Sequence of chain 1.A:
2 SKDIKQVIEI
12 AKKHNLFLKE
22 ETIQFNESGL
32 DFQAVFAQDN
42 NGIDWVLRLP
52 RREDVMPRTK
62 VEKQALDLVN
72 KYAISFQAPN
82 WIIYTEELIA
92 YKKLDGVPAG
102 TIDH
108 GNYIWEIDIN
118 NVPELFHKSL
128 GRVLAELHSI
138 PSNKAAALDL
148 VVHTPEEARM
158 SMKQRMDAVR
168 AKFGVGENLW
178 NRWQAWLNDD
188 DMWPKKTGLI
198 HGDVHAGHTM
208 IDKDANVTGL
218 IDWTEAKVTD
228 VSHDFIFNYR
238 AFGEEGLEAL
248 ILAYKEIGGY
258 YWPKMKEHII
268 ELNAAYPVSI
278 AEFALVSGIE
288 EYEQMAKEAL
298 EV

The protein below binds the small molecule below.
Small molecule (SMILES): CC[C@H]1OC(=O)[C@H](C)[C@@H](O[C@H]2C[C@@](C)(OC)[C@@H](O)[C@H](C)O2)[C@H](C)[C@@H](O[C@@H]2O[C@H](C)C[C@H](N(C)C)[C@H]2O)[C@](C)(OC)C[C@@H](C)C(=O)[C@H](C)[C@@H](O)[C@]1(C)O

Binding-site contacts:
Ligand atom C27 contacts residue SER276 of chain 1.A at 3.8 Å.
Ligand atom C25 contacts residue PHE280 of chain 1.A at 4.1 Å (hydrophobic).
Ligand atom O13 contacts residue ASN109 of chain 1.A at 3.7 Å.
Ligand atom O2 contacts residue TYR110 of chain 1.A at 4.0 Å.
Ligand atom O8 contacts residue HIS202 of chain 1.A at 3.8 Å.
Ligand atom O5 contacts residue ASP200 of chain 1.A at 3.7 Å.
Ligand atom C1 contacts residue ARG237 of chain 1.A at 4.0 Å.
Ligand atom O8 contacts residue ASP200 of chain 1.A at 2.9 Å (salt-bridge).
Ligand atom C24 contacts residue ASP200 of chain 1.A at 3.4 Å.
Ligand atom C37 contacts residue ARG237 of chain 1.A at 3.6 Å.
Ligand atom O1 contacts residue ARG237 of chain 1.A at 2.9 Å (salt-bridge).
Ligand atom C37 contacts residue ALA238 of chain 1.A at 3.9 Å (hydrophobic).
Ligand atom C32 contacts residue ILE277 of chain 1.A at 3.6 Å (hydrophobic).
Ligand atom C34 contacts residue ASN109 of chain 1.A at 4.1 Å.
Ligand atom C28 contacts residue ASP200 of chain 1.A at 3.2 Å.
Ligand atom C23 contacts residue ASP200 of chain 1.A at 3.7 Å.
Ligand atom C27 contacts residue PHE280 of chain 1.A at 3.8 Å (hydrophobic).
Ligand atom C35 contacts residue TYR110 of chain 1.A at 3.9 Å (hydrophobic).
Ligand atom C15 contacts residue ILE233 of chain 1.A at 3.5 Å (hydrophobic).
Ligand atom C28 contacts residue GLU222 of chain 1.A at 3.5 Å.
Ligand atom C29 contacts residue ASP200 of chain 1.A at 3.9 Å.
Ligand atom N1 contacts residue ASP200 of chain 1.A at 2.9 Å (salt-bridge).
Ligand atom C20 contacts residue VAL201 of chain 1.A at 3.5 Å (hydrophobic).
Ligand atom C8 contacts residue TYR289 of chain 1.A at 4.0 Å (hydrophobic).
Ligand atom C31 contacts residue HIS202 of chain 1.A at 3.5 Å.
Ligand atom C20 contacts residue ASP200 of chain 1.A at 3.2 Å.
Ligand atom C35 contacts residue ILE103 of chain 1.A at 3.8 Å (hydrophobic).
Ligand atom C10 contacts residue GLY108 of chain 1.A at 3.8 Å.
Ligand atom C34 contacts residue GLY108 of chain 1.A at 3.2 Å.
Ligand atom O6 contacts residue SER276 of chain 1.A at 4.0 Å.
Ligand atom C36 contacts residue TYR110 of chain 1.A at 4.1 Å (hydrophobic).
Ligand atom C33 contacts residue ILE103 of chain 1.A at 4.1 Å (hydrophobic).
Ligand atom C21 contacts residue SER276 of chain 1.A at 3.6 Å.
Ligand atom C35 contacts residue GLY108 of chain 1.A at 3.8 Å.
Ligand atom C33 contacts residue TYR289 of chain 1.A at 3.8 Å (hydrophobic).
Ligand atom C19 contacts residue HIS230 of chain 1.A at 3.8 Å.
Ligand atom C30 contacts residue ARG237 of chain 1.A at 3.9 Å.
Ligand atom C30 contacts residue PHE234 of chain 1.A at 3.9 Å (hydrophobic).
Ligand atom C21 contacts residue ILE277 of chain 1.A at 3.8 Å (hydrophobic).
Ligand atom O11 contacts residue MET292 of chain 1.A at 3.9 Å.